Binding-site contacts:
Ligand atom C2 contacts residue Q211 of chain 2.F at 3.3 Å.
Ligand atom O1P contacts residue GLY261 of chain 2.A at 2.8 Å (h-bond).
Ligand atom O6 contacts residue GLY289 of chain 2.A at 2.9 Å (h-bond).
Ligand atom P contacts residue SER203 of chain 2.A at 3.6 Å.
Ligand atom C6 contacts residue GLY289 of chain 2.A at 3.7 Å.
Ligand atom C3' contacts residue ASP238 of chain 2.A at 3.4 Å.
Ligand atom O2' contacts residue ASN177 of chain 2.A at 3.6 Å.
Ligand atom O2P contacts residue TYR285 of chain 2.A at 2.7 Å (h-bond).
Ligand atom O3' contacts residue ASP238 of chain 2.A at 2.6 Å (salt-bridge).
Ligand atom C5 contacts residue MET288 of chain 2.A at 3.7 Å (hydrophobic).
Ligand atom C3' contacts residue MET75 of chain 2.A at 3.7 Å (hydrophobic).
Ligand atom O2P contacts residue SER262 of chain 2.A at 3.1 Å (h-bond).
Ligand atom C2 contacts residue CYS205 of chain 2.A at 3.3 Å (hydrophobic).
Ligand atom C5 contacts residue ILE204 of chain 2.A at 3.5 Å (hydrophobic).
Ligand atom C4 contacts residue ILE204 of chain 2.A at 3.7 Å (hydrophobic).
Ligand atom O2' contacts residue ASP238 of chain 2.A at 2.5 Å (salt-bridge).
Ligand atom O3P contacts residue GLY240 of chain 2.A at 2.9 Å (h-bond).
Ligand atom C2 contacts residue GLU313 of chain 2.A at 3.7 Å.
Ligand atom O6 contacts residue GLY314 of chain 2.A at 3.3 Å.
Ligand atom O3P contacts residue SER203 of chain 2.A at 3.0 Å (h-bond).
Ligand atom C4' contacts residue ASP238 of chain 2.A at 3.3 Å.
Ligand atom O3P contacts residue GLY202 of chain 2.A at 3.5 Å.
Ligand atom O6 contacts residue GLY287 of chain 2.A at 3.2 Å.
Ligand atom C8 contacts residue MET75 of chain 2.A at 3.4 Å (hydrophobic).
Ligand atom N1 contacts residue GLU313 of chain 2.A at 3.0 Å (salt-bridge).
Ligand atom O6 contacts residue MET288 of chain 2.A at 3.4 Å (h-bond).
Ligand atom C2' contacts residue ASP238 of chain 2.A at 3.7 Å.
Ligand atom C8 contacts residue ILE204 of chain 2.A at 3.7 Å (hydrophobic).
Ligand atom N3 contacts residue CYS205 of chain 2.A at 3.7 Å.
Ligand atom O3' contacts residue ALA73 of chain 2.A at 3.6 Å.
Ligand atom O5' contacts residue GLY239 of chain 2.A at 3.6 Å.
Ligand atom O2P contacts residue SER203 of chain 2.A at 2.5 Å (h-bond).
Ligand atom N7 contacts residue ILE204 of chain 2.A at 3.5 Å.
Ligand atom O3' contacts residue MET259 of chain 2.A at 3.5 Å (h-bond).
Ligand atom N7 contacts residue GLY287 of chain 2.A at 3.4 Å.
Ligand atom N7 contacts residue MET288 of chain 2.A at 2.9 Å (h-bond).
Ligand atom O1P contacts residue SER262 of chain 2.A at 3.3 Å (h-bond).
Ligand atom C5' contacts residue TYR285 of chain 2.A at 3.7 Å (hydrophobic).
Ligand atom N1 contacts residue Q211 of chain 2.F at 3.6 Å.
Ligand atom N3 contacts residue Q211 of chain 2.F at 3.4 Å.

This protein binds this small molecule.
Small molecule (SMILES): O=c1[nH]cnc2c1ncn2[C@@H]1O[C@H](COP(=O)(O)O)[C@@H](O)[C@H]1O

Sequence of chain 2.A:
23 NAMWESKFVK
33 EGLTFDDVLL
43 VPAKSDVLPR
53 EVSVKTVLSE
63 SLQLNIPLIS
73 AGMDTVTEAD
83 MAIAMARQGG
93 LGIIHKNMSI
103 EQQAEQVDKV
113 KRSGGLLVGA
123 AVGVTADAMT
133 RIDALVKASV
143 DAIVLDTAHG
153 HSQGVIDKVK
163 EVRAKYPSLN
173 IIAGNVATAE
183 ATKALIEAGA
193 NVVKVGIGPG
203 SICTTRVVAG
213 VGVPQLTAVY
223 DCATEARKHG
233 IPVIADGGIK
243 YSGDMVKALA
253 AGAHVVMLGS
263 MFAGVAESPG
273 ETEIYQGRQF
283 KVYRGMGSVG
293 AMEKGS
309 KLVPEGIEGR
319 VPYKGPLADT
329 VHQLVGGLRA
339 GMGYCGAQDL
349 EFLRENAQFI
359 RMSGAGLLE